Binding-site contacts:
Ligand atom OA2 contacts residue ALA38 of chain 2.A at 3.7 Å.
Ligand atom FB2 contacts residue VAL230 of chain 2.A at 3.9 Å.
Ligand atom CA1 contacts residue TRP256 of chain 2.A at 3.6 Å (hydrophobic).
Ligand atom CA4 contacts residue ALA105 of chain 2.A at 3.5 Å (hydrophobic).
Ligand atom OA4 contacts residue MET106 of chain 2.A at 2.9 Å (h-bond).
Ligand atom CB6 contacts residue MET197 of chain 2.A at 3.7 Å (hydrophobic).
Ligand atom OA1 contacts residue ALA38 of chain 2.A at 3.5 Å.
Ligand atom CA1 contacts residue ALA38 of chain 2.A at 3.8 Å (hydrophobic).
Ligand atom CA2 contacts residue ASN104 of chain 2.A at 3.7 Å.
Ligand atom OA3 contacts residue GLY33 of chain 2.A at 3.5 Å.
Ligand atom OA2 contacts residue ASN43 of chain 2.A at 2.7 Å (h-bond).
Ligand atom OA3 contacts residue ASN104 of chain 2.A at 2.5 Å (h-bond).
Ligand atom OA3 contacts residue HIS255 of chain 2.A at 3.8 Å.
Ligand atom CA6 contacts residue ALA105 of chain 2.A at 3.5 Å (hydrophobic).
Ligand atom CA1 contacts residue LEU166 of chain 2.A at 3.8 Å (hydrophobic).
Ligand atom OA4 contacts residue ALA105 of chain 2.A at 2.8 Å.
Ligand atom CB4 contacts residue MET150 of chain 2.A at 3.9 Å (hydrophobic).
Ligand atom FB2 contacts residue MET229 of chain 2.A at 3.5 Å.
Ligand atom CA5 contacts residue ALA105 of chain 2.A at 3.7 Å (hydrophobic).
Ligand atom CA2 contacts residue LEU166 of chain 2.A at 3.7 Å (hydrophobic).
Ligand atom OA2 contacts residue ARG180 of chain 2.A at 3.0 Å (salt-bridge).
Ligand atom CA1 contacts residue ASN43 of chain 2.A at 3.9 Å.
Ligand atom CA3 contacts residue GLY35 of chain 2.A at 3.6 Å.
Ligand atom CB5 contacts residue MET229 of chain 2.A at 3.4 Å (hydrophobic).
Ligand atom CA1 contacts residue ARG180 of chain 2.A at 3.6 Å.
Ligand atom CA6 contacts residue GLY34 of chain 2.A at 3.5 Å.
Ligand atom CB3 contacts residue MET150 of chain 2.A at 3.7 Å (hydrophobic).
Ligand atom OA1 contacts residue GLY35 of chain 2.A at 3.1 Å (h-bond).
Ligand atom OA4 contacts residue GLY34 of chain 2.A at 3.0 Å (h-bond).
Ligand atom CB2 contacts residue MET229 of chain 2.A at 3.5 Å (hydrophobic).
Ligand atom FA5 contacts residue VAL149 of chain 2.A at 3.5 Å.
Ligand atom FA5 contacts residue MET229 of chain 2.A at 3.3 Å.
Ligand atom CA2 contacts residue TRP256 of chain 2.A at 3.5 Å (hydrophobic).
Ligand atom CA3 contacts residue LEU166 of chain 2.A at 3.5 Å (hydrophobic).
Ligand atom OA1 contacts residue ARG180 of chain 2.A at 2.9 Å (salt-bridge).
Ligand atom FB2 contacts residue ALA105 of chain 2.A at 3.7 Å.
Ligand atom OA3 contacts residue ASN43 of chain 2.A at 3.7 Å.
Ligand atom CA2 contacts residue GLY33 of chain 2.A at 3.7 Å.
Ligand atom OA3 contacts residue TRP256 of chain 2.A at 3.2 Å (h-bond).
Ligand atom OA2 contacts residue TRP256 of chain 2.A at 3.1 Å (h-bond).

Sequence of chain 2.A:
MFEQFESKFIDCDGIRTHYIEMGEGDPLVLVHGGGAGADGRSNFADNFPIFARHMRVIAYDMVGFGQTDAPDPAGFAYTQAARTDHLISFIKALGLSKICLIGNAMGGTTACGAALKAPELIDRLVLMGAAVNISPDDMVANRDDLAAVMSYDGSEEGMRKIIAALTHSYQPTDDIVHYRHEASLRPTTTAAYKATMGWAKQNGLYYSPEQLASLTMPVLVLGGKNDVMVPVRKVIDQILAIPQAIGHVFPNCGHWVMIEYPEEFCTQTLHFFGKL

The protein below binds the small molecule below.
Small molecule (SMILES): O=C(O)C(=O)/C=C/[C@@H](F)C(=O)c1ccccc1F